Binding-site contacts:
Ligand atom C8 contacts residue ASP94 of chain 1.D at 4.4 Å.
Ligand atom C6 contacts residue ASP94 of chain 1.D at 3.0 Å.
Ligand atom C8 contacts residue CYS93 of chain 1.D at 2.2 Å (hydrophobic).
Ligand atom O1 contacts residue HIS146 of chain 1.D at 3.4 Å (h-bond).
Ligand atom C2 contacts residue TYR145 of chain 1.D at 3.9 Å (hydrophobic).
Ligand atom O1 contacts residue TYR145 of chain 1.D at 3.6 Å (h-bond).
Ligand atom N1 contacts residue HIS146 of chain 1.D at 2.9 Å (h-bond).
Ligand atom C8 contacts residue LYS144 of chain 1.D at 3.9 Å.
Ligand atom C3 contacts residue LYS144 of chain 1.D at 3.1 Å.
Ligand atom C1 contacts residue HIS2 of chain 1.B at 3.4 Å.
Ligand atom C2 contacts residue HIS146 of chain 1.D at 3.0 Å.
Ligand atom C5 contacts residue CYS93 of chain 1.D at 3.6 Å (hydrophobic).
Ligand atom N2 contacts residue LYS144 of chain 1.D at 3.3 Å (salt-bridge).
Ligand atom C1 contacts residue LYS132 of chain 1.B at 3.4 Å.
Ligand atom O3 contacts residue CYS93 of chain 1.D at 2.6 Å (h-bond).
Ligand atom C3 contacts residue HIS146 of chain 1.D at 3.4 Å.
Ligand atom C7 contacts residue CYS93 of chain 1.D at 1.6 Å (hydrophobic).
Ligand atom C1 contacts residue HIS146 of chain 1.D at 3.6 Å.
Ligand atom O2 contacts residue ASP94 of chain 1.D at 4.0 Å.
Ligand atom N2 contacts residue CYS93 of chain 1.D at 3.3 Å (h-bond).
Ligand atom C5 contacts residue LYS144 of chain 1.D at 3.1 Å.
Ligand atom C6 contacts residue LYS144 of chain 1.D at 3.3 Å.
Ligand atom C7 contacts residue ASP94 of chain 1.D at 3.3 Å.
Ligand atom C3 contacts residue TYR145 of chain 1.D at 3.8 Å (hydrophobic).
Ligand atom C5 contacts residue ASP94 of chain 1.D at 3.7 Å.
Ligand atom C2 contacts residue LYS144 of chain 1.D at 4.4 Å.
Ligand atom O2 contacts residue LYS144 of chain 1.D at 3.6 Å (salt-bridge).
Ligand atom C7 contacts residue LYS144 of chain 1.D at 4.0 Å.
Ligand atom C6 contacts residue CYS93 of chain 1.D at 2.7 Å (hydrophobic).
Ligand atom O1 contacts residue LYS132 of chain 1.B at 4.4 Å.
Ligand atom C4 contacts residue LYS144 of chain 1.D at 3.8 Å.

Sequence of chain 1.D:
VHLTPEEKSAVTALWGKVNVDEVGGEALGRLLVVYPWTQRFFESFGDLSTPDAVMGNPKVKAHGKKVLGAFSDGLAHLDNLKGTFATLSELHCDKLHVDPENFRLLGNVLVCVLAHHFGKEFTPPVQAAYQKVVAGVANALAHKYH

This protein binds this small molecule.
Small molecule (SMILES): CNC(=O)CCN1C(=O)CCC1=O

Sequence of chain 1.B:
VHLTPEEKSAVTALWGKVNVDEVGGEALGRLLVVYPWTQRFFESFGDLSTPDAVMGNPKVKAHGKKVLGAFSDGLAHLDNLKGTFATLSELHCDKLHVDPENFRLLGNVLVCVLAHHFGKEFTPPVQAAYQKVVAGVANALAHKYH